Binding-site contacts:
Ligand atom O5 contacts residue TRP41 of chain 1.A at 3.5 Å.
Ligand atom O5 contacts residue GLY64 of chain 1.A at 4.4 Å.
Ligand atom O1 contacts residue HIS251 of chain 1.A at 4.4 Å.
Ligand atom C4 contacts residue GLU249 of chain 1.A at 4.2 Å.
Ligand atom C2 contacts residue GLU249 of chain 1.A at 3.0 Å.
Ligand atom C2 contacts residue TRP41 of chain 1.A at 4.0 Å (hydrophobic).
Ligand atom O3 contacts residue GLU249 of chain 1.A at 2.7 Å (salt-bridge).
Ligand atom O3 contacts residue PRO250 of chain 1.A at 4.2 Å.
Ligand atom C1 contacts residue TRP41 of chain 1.A at 3.8 Å (hydrophobic).
Ligand atom O2 contacts residue GLU249 of chain 1.A at 2.6 Å (salt-bridge).
Ligand atom O6 contacts residue TRP41 of chain 1.A at 4.1 Å.
Ligand atom C2 contacts residue HIS251 of chain 1.A at 3.7 Å.
Ligand atom O2 contacts residue HIS251 of chain 1.A at 3.5 Å.
Ligand atom C1 contacts residue HIS251 of chain 1.A at 3.7 Å.
Ligand atom O2 contacts residue PRO250 of chain 1.A at 3.8 Å.
Ligand atom C1 contacts residue GLU249 of chain 1.A at 4.2 Å.
Ligand atom O6 contacts residue SER43 of chain 1.A at 4.0 Å.
Ligand atom C3 contacts residue GLU249 of chain 1.A at 3.4 Å.

The protein below binds the small molecule below.
Small molecule (SMILES): OC[C@H]1O[C@H](O)[C@H](O)[C@@H](O)[C@@H]1O

Sequence of chain 1.A:
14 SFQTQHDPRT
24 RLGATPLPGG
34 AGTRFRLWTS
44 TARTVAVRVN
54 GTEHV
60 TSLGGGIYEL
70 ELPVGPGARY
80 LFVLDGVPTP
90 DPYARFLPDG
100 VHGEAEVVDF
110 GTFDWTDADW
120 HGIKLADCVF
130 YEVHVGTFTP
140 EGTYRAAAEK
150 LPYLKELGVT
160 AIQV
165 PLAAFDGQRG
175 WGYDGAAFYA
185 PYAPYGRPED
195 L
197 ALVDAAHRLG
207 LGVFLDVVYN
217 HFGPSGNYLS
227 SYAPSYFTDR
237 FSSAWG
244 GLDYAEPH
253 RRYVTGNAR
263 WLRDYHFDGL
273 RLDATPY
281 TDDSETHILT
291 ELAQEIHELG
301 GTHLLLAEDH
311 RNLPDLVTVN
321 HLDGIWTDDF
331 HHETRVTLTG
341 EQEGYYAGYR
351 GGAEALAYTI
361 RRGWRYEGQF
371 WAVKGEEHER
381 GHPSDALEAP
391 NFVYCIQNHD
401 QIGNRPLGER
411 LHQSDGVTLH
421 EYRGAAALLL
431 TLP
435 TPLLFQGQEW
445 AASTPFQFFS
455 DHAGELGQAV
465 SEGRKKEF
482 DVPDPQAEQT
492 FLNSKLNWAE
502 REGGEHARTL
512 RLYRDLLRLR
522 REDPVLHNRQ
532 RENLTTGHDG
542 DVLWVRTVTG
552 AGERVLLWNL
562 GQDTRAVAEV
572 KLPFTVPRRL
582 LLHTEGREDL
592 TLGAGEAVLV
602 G